Sequence of chain 2.A:
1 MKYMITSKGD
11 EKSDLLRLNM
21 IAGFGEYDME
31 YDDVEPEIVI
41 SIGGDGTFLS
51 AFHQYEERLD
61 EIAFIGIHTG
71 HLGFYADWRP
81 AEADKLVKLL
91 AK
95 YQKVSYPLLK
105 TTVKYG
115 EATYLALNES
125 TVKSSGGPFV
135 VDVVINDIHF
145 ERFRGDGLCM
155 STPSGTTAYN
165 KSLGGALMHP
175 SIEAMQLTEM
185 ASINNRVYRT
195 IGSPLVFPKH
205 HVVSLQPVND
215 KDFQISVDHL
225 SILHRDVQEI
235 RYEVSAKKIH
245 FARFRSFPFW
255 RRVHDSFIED

This protein binds this small molecule.
Small molecule (SMILES): CCn1c(Br)nc2c(N)ncnc21

Binding-site contacts:
Ligand atom C5 contacts residue ASP45 of chain 2.A at 3.7 Å.
Ligand atom CAA contacts residue ASP45 of chain 2.A at 4.3 Å.
Ligand atom C5 contacts residue ALA162 of chain 2.A at 3.7 Å (hydrophobic).
Ligand atom N9 contacts residue ASP45 of chain 2.A at 3.8 Å.
Ligand atom N3 contacts residue PHE74 of chain 2.A at 4.3 Å.
Ligand atom CAE contacts residue ASP45 of chain 2.A at 4.2 Å.
Ligand atom N6 contacts residue SER158 of chain 2.A at 3.3 Å (h-bond).
Ligand atom C4 contacts residue ASP45 of chain 2.A at 3.6 Å.
Ligand atom C6 contacts residue ALA162 of chain 2.A at 3.5 Å (hydrophobic).
Ligand atom C8 contacts residue ASP45 of chain 2.A at 3.4 Å.
Ligand atom BR8 contacts residue ASN122 of chain 2.A at 3.9 Å.
Ligand atom N3 contacts residue ASP45 of chain 2.A at 4.0 Å.
Ligand atom N1 contacts residue THR161 of chain 2.A at 2.8 Å (h-bond).
Ligand atom N6 contacts residue PHE74 of chain 2.A at 4.3 Å.
Ligand atom BR8 contacts residue ASP45 of chain 2.A at 3.6 Å.
Ligand atom N6 contacts residue GLY159 of chain 2.A at 4.4 Å.
Ligand atom BR8 contacts residue LEU49 of chain 2.A at 3.4 Å.
Ligand atom C6 contacts residue ASP45 of chain 2.A at 4.2 Å.
Ligand atom N3 contacts residue THR161 of chain 2.A at 4.3 Å.
Ligand atom C6 contacts residue ASN122 of chain 2.A at 4.1 Å.
Ligand atom C2 contacts residue PHE74 of chain 2.A at 3.4 Å (hydrophobic).
Ligand atom N6 contacts residue THR161 of chain 2.A at 3.5 Å (h-bond).
Ligand atom BR8 contacts residue GLY46 of chain 2.A at 3.7 Å.
Ligand atom N7 contacts residue ASP45 of chain 2.A at 3.8 Å.
Ligand atom N7 contacts residue ASN122 of chain 2.A at 3.0 Å (h-bond).
Ligand atom N7 contacts residue TYR75 of chain 2.A at 4.0 Å.
Ligand atom N1 contacts residue PHE74 of chain 2.A at 3.4 Å.
Ligand atom C2 contacts residue ALA162 of chain 2.A at 4.0 Å (hydrophobic).
Ligand atom C6 contacts residue PHE74 of chain 2.A at 4.2 Å (hydrophobic).
Ligand atom C4 contacts residue ALA162 of chain 2.A at 4.0 Å (hydrophobic).
Ligand atom C2 contacts residue THR161 of chain 2.A at 3.4 Å.
Ligand atom C6 contacts residue THR161 of chain 2.A at 3.6 Å.
Ligand atom N6 contacts residue TYR75 of chain 2.A at 3.6 Å.
Ligand atom N1 contacts residue ALA162 of chain 2.A at 3.7 Å.
Ligand atom C8 contacts residue ASN122 of chain 2.A at 3.7 Å.
Ligand atom C5 contacts residue ASN122 of chain 2.A at 4.0 Å.
Ligand atom N7 contacts residue ALA162 of chain 2.A at 4.2 Å.
Ligand atom N6 contacts residue ALA162 of chain 2.A at 3.9 Å.
Ligand atom N3 contacts residue ALA162 of chain 2.A at 4.2 Å.
Ligand atom N6 contacts residue ASN122 of chain 2.A at 3.2 Å (h-bond).